The protein below binds the small molecule below.
Small molecule (SMILES): Cc1cc(CCCOc2c(C)cc(-n3nnc(C)n3)cc2C)on1

Binding-site contacts:
Ligand atom C4A contacts residue PHE179 of chain 9.A at 3.5 Å (hydrophobic).
Ligand atom C5B contacts residue TYR144 of chain 9.A at 3.7 Å (hydrophobic).
Ligand atom C4 contacts residue MET214 of chain 9.A at 4.0 Å (hydrophobic).
Ligand atom N1A contacts residue MET124 of chain 9.A at 3.9 Å.
Ligand atom N2 contacts residue MET214 of chain 9.A at 3.7 Å.
Ligand atom C1B contacts residue LEU181 of chain 9.A at 3.9 Å (hydrophobic).
Ligand atom O1 contacts residue MET214 of chain 9.A at 3.2 Å.
Ligand atom CM3 contacts residue TYR190 of chain 9.A at 3.8 Å (hydrophobic).
Ligand atom CM4 contacts residue VAL168 of chain 9.A at 3.9 Å (hydrophobic).
Ligand atom C5 contacts residue MET214 of chain 9.A at 3.7 Å (hydrophobic).
Ligand atom C5B contacts residue LEU181 of chain 9.A at 3.6 Å (hydrophobic).
Ligand atom N1A contacts residue PHE179 of chain 9.A at 3.2 Å.
Ligand atom N2 contacts residue LEU100 of chain 9.A at 3.8 Å.
Ligand atom O1 contacts residue LEU100 of chain 9.A at 3.8 Å.
Ligand atom C6B contacts residue LEU181 of chain 9.A at 3.5 Å (hydrophobic).
Ligand atom CM4 contacts residue TYR144 of chain 9.A at 3.8 Å (hydrophobic).
Ligand atom N3A contacts residue TYR144 of chain 9.A at 3.2 Å.
Ligand atom CM4 contacts residue TYR142 of chain 9.A at 3.9 Å (hydrophobic).
Ligand atom CM6 contacts residue TYR144 of chain 9.A at 3.7 Å (hydrophobic).
Ligand atom C5 contacts residue LEU100 of chain 9.A at 4.0 Å (hydrophobic).
Ligand atom N2A contacts residue PHE179 of chain 9.A at 3.3 Å.
Ligand atom CM2 contacts residue ILE122 of chain 9.A at 3.9 Å (hydrophobic).
Ligand atom C4 contacts residue LEU100 of chain 9.A at 3.8 Å (hydrophobic).
Ligand atom C1C contacts residue MET214 of chain 9.A at 3.4 Å (hydrophobic).
Ligand atom N2A contacts residue TYR144 of chain 9.A at 4.0 Å.
Ligand atom C4A contacts residue TYR144 of chain 9.A at 3.5 Å (hydrophobic).
Ligand atom C1B contacts residue ILE98 of chain 9.A at 3.6 Å (hydrophobic).
Ligand atom C3C contacts residue LEU181 of chain 9.A at 4.0 Å (hydrophobic).
Ligand atom N1A contacts residue LEU217 of chain 9.A at 3.4 Å.
Ligand atom CM2 contacts residue ILE77 of chain 9.A at 3.9 Å (hydrophobic).
Ligand atom C4 contacts residue TYR190 of chain 9.A at 3.8 Å (hydrophobic).
Ligand atom C3 contacts residue LEU100 of chain 9.A at 3.7 Å (hydrophobic).
Ligand atom N5A contacts residue PHE179 of chain 9.A at 3.2 Å.
Ligand atom CM6 contacts residue LEU184 of chain 9.A at 3.6 Å (hydrophobic).
Ligand atom CM6 contacts residue LEU181 of chain 9.A at 3.8 Å (hydrophobic).
Ligand atom N5A contacts residue LEU217 of chain 9.A at 3.7 Å.
Ligand atom CM4 contacts residue ALA166 of chain 9.A at 3.1 Å (hydrophobic).
Ligand atom N3A contacts residue PHE179 of chain 9.A at 3.6 Å.
Ligand atom O1B contacts residue ILE98 of chain 9.A at 3.1 Å.
Ligand atom C6B contacts residue ILE98 of chain 9.A at 3.8 Å (hydrophobic).

Sequence of chain 9.A:
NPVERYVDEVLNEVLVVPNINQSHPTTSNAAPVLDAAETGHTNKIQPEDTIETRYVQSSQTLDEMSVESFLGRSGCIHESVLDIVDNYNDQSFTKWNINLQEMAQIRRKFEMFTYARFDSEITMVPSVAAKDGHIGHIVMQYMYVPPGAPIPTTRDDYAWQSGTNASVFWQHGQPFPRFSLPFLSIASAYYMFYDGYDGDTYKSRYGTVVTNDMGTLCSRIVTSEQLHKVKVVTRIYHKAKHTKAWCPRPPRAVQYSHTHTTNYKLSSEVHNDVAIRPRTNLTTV